Sequence of chain 1.H:
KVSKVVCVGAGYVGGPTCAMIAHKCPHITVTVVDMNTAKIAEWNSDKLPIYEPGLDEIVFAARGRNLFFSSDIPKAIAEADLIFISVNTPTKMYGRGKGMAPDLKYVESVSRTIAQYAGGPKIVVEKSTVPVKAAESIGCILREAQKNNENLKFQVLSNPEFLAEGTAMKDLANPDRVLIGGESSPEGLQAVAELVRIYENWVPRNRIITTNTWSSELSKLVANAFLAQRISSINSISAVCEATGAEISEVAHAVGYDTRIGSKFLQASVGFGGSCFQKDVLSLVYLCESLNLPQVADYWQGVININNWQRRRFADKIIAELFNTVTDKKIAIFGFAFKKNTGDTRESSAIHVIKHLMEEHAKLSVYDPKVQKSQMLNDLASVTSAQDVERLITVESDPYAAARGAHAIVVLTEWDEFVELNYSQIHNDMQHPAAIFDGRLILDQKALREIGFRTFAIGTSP

A protein and the small-molecule ligand that binds it are described below.
Small molecule (SMILES): O=c1ccn([C@@H]2O[C@H](CO[P](=O)(O)O[P](=O)(O)O[C@H]3OC[C@@H](O)[C@H](O)[C@H]3O)[C@@H](O)[C@H]2O)c(=O)[nH]1

Binding-site contacts:
Ligand atom C5 contacts residue TYR113 of chain 1.H at 3.7 Å (hydrophobic).
Ligand atom O2' contacts residue SER135 of chain 1.H at 3.3 Å (h-bond).
Ligand atom O5D contacts residue GLY18 of chain 1.H at 3.4 Å.
Ligand atom O5' contacts residue ARG353 of chain 1.H at 3.0 Å (salt-bridge).
Ligand atom C2 contacts residue MET42 of chain 1.H at 3.4 Å (hydrophobic).
Ligand atom O3D contacts residue ASP41 of chain 1.H at 2.9 Å (salt-bridge).
Ligand atom C6 contacts residue ASN95 of chain 1.H at 3.2 Å.
Ligand atom C2D contacts residue ASN95 of chain 1.H at 3.6 Å.
Ligand atom O2D contacts residue ASP41 of chain 1.H at 2.6 Å (salt-bridge).
Ligand atom O3A contacts residue ARG353 of chain 1.H at 3.5 Å (salt-bridge).
Ligand atom O1B contacts residue TYR19 of chain 1.H at 3.4 Å (h-bond).
Ligand atom O1A contacts residue GLY18 of chain 1.H at 3.5 Å.
Ligand atom O2' contacts residue THR136 of chain 1.H at 3.1 Å (h-bond).
Ligand atom C6 contacts residue VAL94 of chain 1.H at 3.6 Å (hydrophobic).
Ligand atom O2D contacts residue MET42 of chain 1.H at 3.6 Å.
Ligand atom O4' contacts residue THR96 of chain 1.H at 2.8 Å (h-bond).
Ligand atom O3D contacts residue LYS46 of chain 1.H at 2.9 Å (salt-bridge).
Ligand atom C1D contacts residue ASP41 of chain 1.H at 3.3 Å.
Ligand atom O2B contacts residue TYR19 of chain 1.H at 3.5 Å.
Ligand atom C5D contacts residue ASN95 of chain 1.H at 3.4 Å.
Ligand atom C4 contacts residue MET42 of chain 1.H at 3.6 Å (hydrophobic).
Ligand atom C2' contacts residue THR136 of chain 1.H at 3.2 Å.
Ligand atom O4D contacts residue GLY16 of chain 1.H at 3.7 Å.
Ligand atom N3 contacts residue MET42 of chain 1.H at 3.6 Å.
Ligand atom O2A contacts residue ASN95 of chain 1.H at 2.9 Å (h-bond).
Ligand atom O3' contacts residue THR96 of chain 1.H at 3.2 Å (h-bond).
Ligand atom C3D contacts residue ASP41 of chain 1.H at 3.6 Å.
Ligand atom O4' contacts residue ASN95 of chain 1.H at 3.4 Å.
Ligand atom O1A contacts residue TYR19 of chain 1.H at 3.1 Å (h-bond).
Ligand atom C5' contacts residue ARG353 of chain 1.H at 3.5 Å.
Ligand atom O4D contacts residue VAL94 of chain 1.H at 3.7 Å.
Ligand atom O3' contacts residue SER135 of chain 1.H at 3.3 Å (h-bond).
Ligand atom O2 contacts residue ASP41 of chain 1.H at 3.5 Å (salt-bridge).
Ligand atom O1B contacts residue VAL20 of chain 1.H at 3.1 Å (h-bond).
Ligand atom O5' contacts residue SER282 of chain 1.H at 3.5 Å (h-bond).
Ligand atom O2B contacts residue ARG353 of chain 1.H at 2.9 Å (salt-bridge).
Ligand atom O2 contacts residue MET42 of chain 1.H at 3.1 Å (h-bond).
Ligand atom C5 contacts residue MET42 of chain 1.H at 3.7 Å (hydrophobic).
Ligand atom C2D contacts residue ASP41 of chain 1.H at 3.6 Å.
Ligand atom C5 contacts residue VAL94 of chain 1.H at 3.7 Å (hydrophobic).